A protein and the small-molecule ligand that binds it are described below.
Small molecule (SMILES): CC(=O)N[C@@H]1[C@@H](O)[C@H](O)[C@@H](CO)O[C@H]1O

Sequence of chain 1.A:
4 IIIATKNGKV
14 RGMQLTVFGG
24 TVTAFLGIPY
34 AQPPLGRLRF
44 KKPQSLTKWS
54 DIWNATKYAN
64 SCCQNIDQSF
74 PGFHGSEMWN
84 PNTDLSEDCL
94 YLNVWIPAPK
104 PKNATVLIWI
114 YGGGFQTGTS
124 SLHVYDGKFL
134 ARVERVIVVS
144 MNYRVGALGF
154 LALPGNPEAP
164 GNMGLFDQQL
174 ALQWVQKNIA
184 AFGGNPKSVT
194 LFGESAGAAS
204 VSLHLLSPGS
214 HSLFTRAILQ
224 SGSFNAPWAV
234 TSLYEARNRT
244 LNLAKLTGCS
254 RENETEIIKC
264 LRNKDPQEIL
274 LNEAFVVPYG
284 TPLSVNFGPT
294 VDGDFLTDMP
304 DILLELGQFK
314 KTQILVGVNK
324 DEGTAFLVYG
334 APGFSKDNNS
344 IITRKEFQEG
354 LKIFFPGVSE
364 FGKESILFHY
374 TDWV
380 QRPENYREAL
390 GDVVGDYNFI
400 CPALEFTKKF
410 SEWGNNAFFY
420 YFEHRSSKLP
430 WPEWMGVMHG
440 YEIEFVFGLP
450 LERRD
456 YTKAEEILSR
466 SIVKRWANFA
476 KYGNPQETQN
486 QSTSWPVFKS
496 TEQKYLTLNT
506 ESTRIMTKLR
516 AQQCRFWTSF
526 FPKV

Binding-site contacts:
Ligand atom C5 contacts residue ARG14 of chain 1.A at 3.3 Å.
Ligand atom C5 contacts residue ASN57 of chain 1.A at 3.7 Å.
Ligand atom O5 contacts residue ASN57 of chain 1.A at 2.4 Å (h-bond).
Ligand atom C7 contacts residue ASN57 of chain 1.A at 3.6 Å.
Ligand atom O7 contacts residue ASN57 of chain 1.A at 4.5 Å.
Ligand atom C3 contacts residue ASN57 of chain 1.A at 3.8 Å.
Ligand atom N2 contacts residue ASN57 of chain 1.A at 2.9 Å (h-bond).
Ligand atom C8 contacts residue ASN57 of chain 1.A at 4.0 Å.
Ligand atom C4 contacts residue ASN57 of chain 1.A at 4.2 Å.
Ligand atom C2 contacts residue ASN57 of chain 1.A at 2.5 Å.
Ligand atom C1 contacts residue ARG14 of chain 1.A at 3.6 Å.
Ligand atom O5 contacts residue ARG14 of chain 1.A at 3.3 Å (salt-bridge).
Ligand atom C6 contacts residue ARG14 of chain 1.A at 3.8 Å.
Ligand atom C1 contacts residue ASN57 of chain 1.A at 1.4 Å.